Sequence of chain 1.F:
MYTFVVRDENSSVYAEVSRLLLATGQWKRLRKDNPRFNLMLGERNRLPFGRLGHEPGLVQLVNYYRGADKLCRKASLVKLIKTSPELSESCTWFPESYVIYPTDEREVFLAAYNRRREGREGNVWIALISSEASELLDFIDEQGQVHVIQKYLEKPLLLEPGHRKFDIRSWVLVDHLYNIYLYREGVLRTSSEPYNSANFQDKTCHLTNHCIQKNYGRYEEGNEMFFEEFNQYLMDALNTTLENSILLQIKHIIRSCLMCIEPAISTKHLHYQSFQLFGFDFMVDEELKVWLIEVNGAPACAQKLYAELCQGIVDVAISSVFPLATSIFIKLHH

This small molecule binds to this protein.
Small molecule (SMILES): Nc1ncnc2c1ncn2[C@@H]1O[C@H](CO[P](=O)(O)O[P](=O)(O)CP(=O)(O)O)[C@@H](O)[C@H]1O

Binding-site contacts:
Ligand atom O1G contacts residue ARG202 of chain 1.F at 3.0 Å (salt-bridge).
Ligand atom O2' contacts residue LEU240 of chain 1.F at 3.8 Å.
Ligand atom O2' contacts residue THR241 of chain 1.F at 2.9 Å (h-bond).
Ligand atom N1 contacts residue LEU186 of chain 1.F at 3.2 Å (h-bond).
Ligand atom C8 contacts residue ILE148 of chain 1.F at 3.6 Å (hydrophobic).
Ligand atom N1 contacts residue TYR185 of chain 1.F at 3.7 Å.
Ligand atom O2B contacts residue ASN242 of chain 1.F at 3.1 Å (h-bond).
Ligand atom N3 contacts residue LYS198 of chain 1.F at 3.3 Å (salt-bridge).
Ligand atom O2A contacts residue LYS74 of chain 1.F at 3.1 Å.
Ligand atom O1B contacts residue LYS74 of chain 1.F at 2.8 Å (salt-bridge).
Ligand atom O1A contacts residue ILE330 of chain 1.F at 3.2 Å.
Ligand atom N6 contacts residue GLN183 of chain 1.F at 3.0 Å (h-bond).
Ligand atom N7 contacts residue ILE148 of chain 1.F at 3.6 Å.
Ligand atom C5' contacts residue ASN242 of chain 1.F at 3.2 Å.
Ligand atom O1G contacts residue ARG222 of chain 1.F at 2.9 Å (salt-bridge).
Ligand atom PG contacts residue GLU331 of chain 1.F at 3.8 Å.
Ligand atom O3' contacts residue ASP200 of chain 1.F at 3.8 Å.
Ligand atom O2' contacts residue HIS239 of chain 1.F at 3.5 Å (h-bond).
Ligand atom O2G contacts residue ASN333 of chain 1.F at 2.6 Å (h-bond).
Ligand atom N7 contacts residue GLN183 of chain 1.F at 3.7 Å.
Ligand atom O3' contacts residue THR241 of chain 1.F at 3.7 Å.
Ligand atom C2' contacts residue THR241 of chain 1.F at 3.9 Å.
Ligand atom C4' contacts residue ASN242 of chain 1.F at 3.7 Å.
Ligand atom C2 contacts residue LYS198 of chain 1.F at 3.8 Å.
Ligand atom C3B contacts residue ASP318 of chain 1.F at 3.7 Å.
Ligand atom O2G contacts residue ARG202 of chain 1.F at 3.9 Å.
Ligand atom N6 contacts residue ILE148 of chain 1.F at 3.4 Å.
Ligand atom O2G contacts residue GLU331 of chain 1.F at 3.5 Å (salt-bridge).
Ligand atom C3B contacts residue GLU331 of chain 1.F at 2.9 Å.
Ligand atom PG contacts residue ASP318 of chain 1.F at 3.6 Å.
Ligand atom O2A contacts residue GLU331 of chain 1.F at 3.9 Å.
Ligand atom N3 contacts residue TYR185 of chain 1.F at 3.8 Å.
Ligand atom C6 contacts residue LYS184 of chain 1.F at 4.0 Å.
Ligand atom N6 contacts residue LYS184 of chain 1.F at 3.1 Å (salt-bridge).
Ligand atom PG contacts residue ASN333 of chain 1.F at 3.8 Å.
Ligand atom O1G contacts residue ASP318 of chain 1.F at 2.8 Å (salt-bridge).
Ligand atom O1B contacts residue GLU331 of chain 1.F at 3.5 Å (salt-bridge).
Ligand atom C2 contacts residue LEU186 of chain 1.F at 3.7 Å (hydrophobic).
Ligand atom C2 contacts residue TYR185 of chain 1.F at 3.7 Å (hydrophobic).
Ligand atom O1G contacts residue ASN333 of chain 1.F at 3.5 Å (h-bond).